Sequence of chain 1.D:
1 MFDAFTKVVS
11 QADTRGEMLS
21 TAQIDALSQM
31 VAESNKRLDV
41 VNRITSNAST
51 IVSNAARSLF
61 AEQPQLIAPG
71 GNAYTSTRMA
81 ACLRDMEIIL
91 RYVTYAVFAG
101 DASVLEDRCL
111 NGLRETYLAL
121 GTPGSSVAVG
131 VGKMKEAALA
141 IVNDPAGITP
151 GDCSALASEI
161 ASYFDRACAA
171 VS

Sequence of chain 1.C:
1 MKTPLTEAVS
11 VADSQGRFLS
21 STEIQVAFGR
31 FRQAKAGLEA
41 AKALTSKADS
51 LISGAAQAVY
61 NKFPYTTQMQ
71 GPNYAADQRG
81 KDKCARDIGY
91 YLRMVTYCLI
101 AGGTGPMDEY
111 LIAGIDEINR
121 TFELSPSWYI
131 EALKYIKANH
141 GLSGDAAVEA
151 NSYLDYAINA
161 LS

The small molecule below binds the protein below.
Small molecule (SMILES): C=CC1=C(C)/C(=C/c2[nH]c(/C=C3\N=C(/C=C4\NC(=O)C(C)=C4C=C)C(C)=C3CCC(=O)O)c(CCC(=O)O)c2C)NC1=O

Binding-site contacts:
Ligand atom CHD contacts residue ILE148 of chain 1.D at 3.4 Å (hydrophobic).
Ligand atom OC contacts residue PRO150 of chain 1.D at 3.5 Å.
Ligand atom CMC contacts residue ASN143 of chain 1.D at 2.8 Å.
Ligand atom C4C contacts residue ILE148 of chain 1.D at 3.5 Å (hydrophobic).
Ligand atom CGA contacts residue THR149 of chain 1.D at 3.6 Å.
Ligand atom C2A contacts residue ASN35 of chain 1.D at 3.4 Å.
Ligand atom CMD contacts residue LYS36 of chain 1.D at 3.3 Å.
Ligand atom CAA contacts residue ASN35 of chain 1.D at 3.3 Å.
Ligand atom C2D contacts residue THR149 of chain 1.D at 3.3 Å.
Ligand atom NC contacts residue GLY151 of chain 1.D at 3.4 Å (h-bond).
Ligand atom CMA contacts residue ARG32 of chain 1.A at 3.3 Å.
Ligand atom CAC contacts residue VAL142 of chain 1.D at 3.5 Å (hydrophobic).
Ligand atom C2B contacts residue PHE28 of chain 1.C at 3.5 Å (hydrophobic).
Ligand atom CHB contacts residue ASP39 of chain 1.D at 3.4 Å.
Ligand atom CHB contacts residue PHE28 of chain 1.C at 3.5 Å (hydrophobic).
Ligand atom C4A contacts residue ASP39 of chain 1.D at 3.4 Å.
Ligand atom CHD contacts residue LYS36 of chain 1.D at 3.6 Å.
Ligand atom O1D contacts residue ASN35 of chain 1.D at 3.3 Å (h-bond).
Ligand atom ND contacts residue ASP39 of chain 1.D at 2.9 Å (salt-bridge).
Ligand atom O1A contacts residue THR149 of chain 1.D at 2.8 Å (h-bond).
Ligand atom CMD contacts residue THR149 of chain 1.D at 3.5 Å.
Ligand atom OC contacts residue GLY151 of chain 1.D at 3.1 Å (h-bond).
Ligand atom O2A contacts residue THR149 of chain 1.D at 3.5 Å (h-bond).
Ligand atom OB contacts residue ASP145 of chain 1.A at 3.3 Å.
Ligand atom CMC contacts residue VAL142 of chain 1.D at 3.6 Å (hydrophobic).
Ligand atom NB contacts residue ASP145 of chain 1.A at 2.9 Å (salt-bridge).
Ligand atom C1B contacts residue PHE28 of chain 1.C at 3.4 Å (hydrophobic).
Ligand atom C4B contacts residue ASP145 of chain 1.A at 3.6 Å.
Ligand atom OB contacts residue GLN33 of chain 1.A at 2.9 Å (h-bond).
Ligand atom C1C contacts residue GLY151 of chain 1.D at 3.4 Å.
Ligand atom C3B contacts residue VAL148 of chain 1.A at 3.5 Å (hydrophobic).
Ligand atom NC contacts residue THR149 of chain 1.D at 2.6 Å (h-bond).
Ligand atom C1D contacts residue THR149 of chain 1.D at 3.5 Å.
Ligand atom NA contacts residue ASP39 of chain 1.D at 2.6 Å (salt-bridge).
Ligand atom CBC contacts residue CYS153 of chain 1.D at 3.4 Å (hydrophobic).
Ligand atom C3C contacts residue CYS153 of chain 1.D at 3.4 Å (hydrophobic).
Ligand atom C4C contacts residue CYS153 of chain 1.D at 3.5 Å (hydrophobic).
Ligand atom CAB contacts residue VAL148 of chain 1.A at 3.6 Å (hydrophobic).
Ligand atom C4C contacts residue THR149 of chain 1.D at 3.6 Å.
Ligand atom CBB contacts residue ILE24 of chain 1.C at 3.4 Å (hydrophobic).

Sequence of chain 1.A:
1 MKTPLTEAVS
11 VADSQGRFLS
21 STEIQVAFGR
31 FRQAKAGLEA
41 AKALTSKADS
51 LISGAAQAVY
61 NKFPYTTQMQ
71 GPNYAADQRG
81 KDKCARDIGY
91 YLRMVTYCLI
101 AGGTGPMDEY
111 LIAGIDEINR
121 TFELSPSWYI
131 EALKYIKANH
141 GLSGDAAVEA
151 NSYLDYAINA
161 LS